This small molecule binds to this protein.
Small molecule (SMILES): CCCC(=O)NCCCC[C@@H](C=O)NC(=O)[C@H](CCCN=C(N)N)NC(=O)[C@H](C)NC(=O)[C@@H](NC(=O)[C@H](CCC(N)=O)NC(C)=O)[C@@H](C)O

Binding-site contacts:
Ligand atom C contacts residue ARG35 of chain 1.A at 3.8 Å.
Ligand atom CG contacts residue PHE112 of chain 1.A at 3.5 Å (hydrophobic).
Ligand atom CB contacts residue TRP86 of chain 1.A at 3.6 Å (hydrophobic).
Ligand atom CB contacts residue HIS64 of chain 1.A at 3.6 Å.
Ligand atom OAD contacts residue GLY85 of chain 1.A at 3.1 Å.
Ligand atom CZ contacts residue ASP109 of chain 1.A at 3.6 Å.
Ligand atom CA contacts residue GLY88 of chain 1.A at 3.4 Å.
Ligand atom OAD contacts residue TRP86 of chain 1.A at 2.7 Å (h-bond).
Ligand atom NH1 contacts residue ASN111 of chain 1.A at 3.7 Å.
Ligand atom CD contacts residue THR66 of chain 1.A at 3.7 Å.
Ligand atom CE contacts residue THR66 of chain 1.A at 3.4 Å.
Ligand atom N contacts residue GLY88 of chain 1.A at 2.9 Å (h-bond).
Ligand atom CAN contacts residue PHE67 of chain 1.A at 3.7 Å (hydrophobic).
Ligand atom O contacts residue ARG35 of chain 1.A at 3.8 Å.
Ligand atom CAN contacts residue TRP86 of chain 1.A at 3.7 Å (hydrophobic).
Ligand atom CAJ contacts residue GLY85 of chain 1.A at 3.7 Å.
Ligand atom CE contacts residue GLY87 of chain 1.A at 3.7 Å.
Ligand atom O contacts residue GLY88 of chain 1.A at 2.9 Å (h-bond).
Ligand atom CB contacts residue PHE112 of chain 1.A at 3.0 Å (hydrophobic).
Ligand atom NH2 contacts residue PRO90 of chain 1.A at 3.6 Å.
Ligand atom O contacts residue LEU113 of chain 1.A at 3.4 Å (h-bond).
Ligand atom NZ contacts residue PHE67 of chain 1.A at 3.5 Å.
Ligand atom CB contacts residue GLY88 of chain 1.A at 3.7 Å.
Ligand atom NH2 contacts residue ASP109 of chain 1.A at 2.9 Å (salt-bridge).
Ligand atom C contacts residue GLY88 of chain 1.A at 3.8 Å.
Ligand atom NH2 contacts residue PHE89 of chain 1.A at 3.7 Å.
Ligand atom CD contacts residue TRP86 of chain 1.A at 3.8 Å (hydrophobic).
Ligand atom NZ contacts residue THR66 of chain 1.A at 2.8 Å (h-bond).
Ligand atom NH1 contacts residue ASP109 of chain 1.A at 2.8 Å (salt-bridge).
Ligand atom CB contacts residue PHE32 of chain 1.A at 3.8 Å (hydrophobic).
Ligand atom CAA contacts residue THR66 of chain 1.A at 3.4 Å.
Ligand atom O contacts residue PHE112 of chain 1.A at 3.2 Å.
Ligand atom CA contacts residue PHE112 of chain 1.A at 3.4 Å (hydrophobic).
Ligand atom CAN contacts residue GLY85 of chain 1.A at 3.8 Å.
Ligand atom OAD contacts residue GLY87 of chain 1.A at 3.3 Å (h-bond).
Ligand atom CG contacts residue GLY88 of chain 1.A at 3.4 Å.
Ligand atom CAJ contacts residue TRP86 of chain 1.A at 3.4 Å (hydrophobic).
Ligand atom CAF contacts residue THR66 of chain 1.A at 3.4 Å.
Ligand atom CG contacts residue GLY87 of chain 1.A at 3.7 Å.
Ligand atom C contacts residue GLY88 of chain 1.A at 3.6 Å.

Sequence of chain 1.A:
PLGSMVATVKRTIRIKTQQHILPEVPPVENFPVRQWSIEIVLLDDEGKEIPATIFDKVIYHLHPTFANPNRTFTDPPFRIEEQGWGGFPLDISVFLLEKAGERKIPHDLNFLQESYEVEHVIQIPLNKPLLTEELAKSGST